Binding-site contacts:
Ligand atom C6 contacts residue LYS129 of chain 1.A at 3.7 Å.
Ligand atom C4' contacts residue LYS129 of chain 1.A at 4.3 Å.
Ligand atom O1G contacts residue ASP126 of chain 1.A at 3.9 Å.
Ligand atom N4 contacts residue GLU125 of chain 1.A at 3.7 Å.
Ligand atom N1 contacts residue LYS129 of chain 1.A at 3.6 Å.
Ligand atom C5 contacts residue LYS129 of chain 1.A at 3.6 Å.
Ligand atom O1B contacts residue ASP126 of chain 1.A at 2.9 Å (salt-bridge).
Ligand atom PB contacts residue ASP126 of chain 1.A at 4.3 Å.
Ligand atom O3A contacts residue LYS129 of chain 1.A at 3.6 Å (salt-bridge).
Ligand atom C4 contacts residue GLU125 of chain 1.A at 4.4 Å.
Ligand atom N4 contacts residue LYS129 of chain 1.A at 4.0 Å.
Ligand atom O2 contacts residue LYS129 of chain 1.A at 3.6 Å.
Ligand atom PB contacts residue LYS129 of chain 1.A at 4.1 Å.
Ligand atom C2 contacts residue LYS129 of chain 1.A at 3.4 Å.
Ligand atom C4 contacts residue LYS129 of chain 1.A at 3.4 Å.
Ligand atom O4' contacts residue LYS129 of chain 1.A at 3.7 Å.
Ligand atom C1' contacts residue LYS129 of chain 1.A at 4.5 Å.
Ligand atom O1B contacts residue LYS129 of chain 1.A at 3.4 Å (salt-bridge).
Ligand atom N3 contacts residue LYS129 of chain 1.A at 3.3 Å.
Ligand atom C5' contacts residue LYS129 of chain 1.A at 3.8 Å.

The small molecule below binds the protein below.
Small molecule (SMILES): Nc1ccn([C@H]2C[C@H](O)[C@@H](CO[P](=O)(O)O[P](=O)(O)OP(=O)(O)O)O2)c(=O)n1

Sequence of chain 1.A:
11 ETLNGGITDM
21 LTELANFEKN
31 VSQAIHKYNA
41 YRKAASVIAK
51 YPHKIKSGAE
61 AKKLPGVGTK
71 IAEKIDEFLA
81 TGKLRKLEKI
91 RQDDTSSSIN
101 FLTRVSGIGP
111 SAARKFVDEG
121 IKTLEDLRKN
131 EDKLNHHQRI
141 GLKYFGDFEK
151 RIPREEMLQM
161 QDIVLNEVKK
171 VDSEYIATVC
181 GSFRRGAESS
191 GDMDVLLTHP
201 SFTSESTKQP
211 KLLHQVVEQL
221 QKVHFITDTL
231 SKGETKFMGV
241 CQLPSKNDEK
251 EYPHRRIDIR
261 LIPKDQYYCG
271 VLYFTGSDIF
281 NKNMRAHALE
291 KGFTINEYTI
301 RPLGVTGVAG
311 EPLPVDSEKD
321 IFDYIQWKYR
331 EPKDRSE